Sequence of chain 1.A:
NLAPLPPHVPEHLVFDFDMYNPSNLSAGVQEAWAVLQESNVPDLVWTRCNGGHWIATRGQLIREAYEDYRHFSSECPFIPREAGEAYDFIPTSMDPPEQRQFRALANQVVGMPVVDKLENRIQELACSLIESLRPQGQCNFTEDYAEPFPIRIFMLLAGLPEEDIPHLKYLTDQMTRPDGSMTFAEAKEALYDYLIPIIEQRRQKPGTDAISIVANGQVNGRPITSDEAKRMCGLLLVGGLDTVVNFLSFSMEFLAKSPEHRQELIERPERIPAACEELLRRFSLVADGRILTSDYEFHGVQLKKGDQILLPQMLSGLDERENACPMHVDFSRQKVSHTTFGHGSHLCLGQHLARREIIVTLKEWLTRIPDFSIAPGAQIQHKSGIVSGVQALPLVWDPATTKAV

A small-molecule ligand and the protein it binds are described below.
Small molecule (SMILES): CC1(C)[C@@H]2CC[C@@]1(C)C(=O)C2

Binding-site contacts:
Ligand atom C3 contacts residue TYR96 of chain 1.A at 3.6 Å (hydrophobic).
Ligand atom C8 contacts residue VAL295 of chain 1.A at 3.6 Å (hydrophobic).
Ligand atom O contacts residue PHE87 of chain 1.A at 3.6 Å.
Ligand atom C10 contacts residue PHE87 of chain 1.A at 4.1 Å (hydrophobic).
Ligand atom O contacts residue LEU244 of chain 1.A at 3.7 Å.
Ligand atom C10 contacts residue ILE395 of chain 1.A at 4.3 Å (hydrophobic).
Ligand atom C2 contacts residue LEU244 of chain 1.A at 3.7 Å (hydrophobic).
Ligand atom C2 contacts residue TYR96 of chain 1.A at 3.4 Å (hydrophobic).
Ligand atom O contacts residue TYR96 of chain 1.A at 2.6 Å (h-bond).
Ligand atom C10 contacts residue THR185 of chain 1.A at 3.9 Å.
Ligand atom C5 contacts residue HEM1 of chain 1.B at 3.6 Å.
Ligand atom C9 contacts residue VAL396 of chain 1.A at 4.1 Å (hydrophobic).
Ligand atom O contacts residue PHE98 of chain 1.A at 4.4 Å.
Ligand atom C1 contacts residue VAL247 of chain 1.A at 4.3 Å (hydrophobic).
Ligand atom C2 contacts residue PHE87 of chain 1.A at 4.4 Å (hydrophobic).
Ligand atom C5 contacts residue GLY248 of chain 1.A at 4.3 Å.
Ligand atom C9 contacts residue VAL295 of chain 1.A at 3.9 Å (hydrophobic).
Ligand atom C10 contacts residue VAL396 of chain 1.A at 4.2 Å (hydrophobic).
Ligand atom C6 contacts residue GLY248 of chain 1.A at 4.0 Å.
Ligand atom C10 contacts residue VAL247 of chain 1.A at 3.7 Å (hydrophobic).
Ligand atom C5 contacts residue LEU244 of chain 1.A at 4.1 Å (hydrophobic).
Ligand atom C9 contacts residue THR252 of chain 1.A at 4.0 Å.
Ligand atom C9 contacts residue HEM1 of chain 1.B at 3.9 Å.
Ligand atom C3 contacts residue THR101 of chain 1.A at 4.0 Å.
Ligand atom C3 contacts residue LEU244 of chain 1.A at 3.8 Å (hydrophobic).
Ligand atom C3 contacts residue HEM1 of chain 1.B at 4.2 Å.
Ligand atom C8 contacts residue ILE395 of chain 1.A at 4.3 Å (hydrophobic).
Ligand atom C8 contacts residue HEM1 of chain 1.B at 4.2 Å.
Ligand atom C8 contacts residue ASP297 of chain 1.A at 3.8 Å.
Ligand atom C4 contacts residue HEM1 of chain 1.B at 3.6 Å.
Ligand atom C6 contacts residue VAL247 of chain 1.A at 4.0 Å (hydrophobic).
Ligand atom C6 contacts residue LEU244 of chain 1.A at 4.1 Å (hydrophobic).